Binding-site contacts:
Ligand atom C15 contacts residue ASN183 of chain 1.B at 3.3 Å.
Ligand atom S26 contacts residue TRP142 of chain 1.B at 3.2 Å.
Ligand atom C07 contacts residue ASN180 of chain 1.B at 3.0 Å.
Ligand atom C04 contacts residue ASN180 of chain 1.B at 3.6 Å.
Ligand atom C28 contacts residue PHE118 of chain 1.B at 3.3 Å (hydrophobic).
Ligand atom C14 contacts residue ASN183 of chain 1.B at 3.1 Å.
Ligand atom C24 contacts residue GLN129 of chain 1.B at 3.4 Å.
Ligand atom C31 contacts residue PHE114 of chain 1.B at 3.1 Å (hydrophobic).
Ligand atom N18 contacts residue GLU184 of chain 1.B at 3.5 Å (salt-bridge).
Ligand atom O29 contacts residue TRP142 of chain 1.B at 3.2 Å.
Ligand atom C02 contacts residue THR153 of chain 1.B at 2.9 Å.
Ligand atom C24 contacts residue ARG132 of chain 1.B at 3.3 Å.
Ligand atom C07 contacts residue PHE114 of chain 1.B at 3.2 Å (hydrophobic).
Ligand atom C15 contacts residue LEU187 of chain 1.B at 3.3 Å (hydrophobic).
Ligand atom C28 contacts residue TRP142 of chain 1.B at 3.6 Å (hydrophobic).
Ligand atom C31 contacts residue ASN183 of chain 1.B at 3.2 Å.
Ligand atom C15 contacts residue GLU184 of chain 1.B at 3.2 Å.
Ligand atom C03 contacts residue THR153 of chain 1.B at 3.0 Å.
Ligand atom C30 contacts residue PHE114 of chain 1.B at 3.3 Å (hydrophobic).
Ligand atom C08 contacts residue ASN183 of chain 1.B at 3.3 Å.
Ligand atom C14 contacts residue LEU187 of chain 1.B at 3.4 Å (hydrophobic).
Ligand atom C04 contacts residue PHE114 of chain 1.B at 3.6 Å (hydrophobic).
Ligand atom C06 contacts residue GLY110 of chain 1.B at 3.5 Å.
Ligand atom N19 contacts residue EDO1 of chain 1.F at 3.6 Å.
Ligand atom C27 contacts residue PHE118 of chain 1.B at 3.2 Å (hydrophobic).
Ligand atom C05 contacts residue GLY110 of chain 1.B at 3.6 Å.
Ligand atom N19 contacts residue GLN129 of chain 1.B at 3.7 Å.
Ligand atom C25 contacts residue GLN129 of chain 1.B at 3.4 Å.
Ligand atom N19 contacts residue PHE188 of chain 1.B at 3.5 Å.
Ligand atom C09 contacts residue ASN180 of chain 1.B at 2.7 Å.
Ligand atom C25 contacts residue ARG132 of chain 1.B at 3.2 Å.
Ligand atom C14 contacts residue GLU184 of chain 1.B at 3.3 Å.
Ligand atom O29 contacts residue MET146 of chain 1.B at 3.5 Å (h-bond).
Ligand atom C08 contacts residue ASN180 of chain 1.B at 3.2 Å.
Ligand atom N18 contacts residue PHE188 of chain 1.B at 3.4 Å.
Ligand atom C02 contacts residue TYR152 of chain 1.B at 3.7 Å (hydrophobic).
Ligand atom C03 contacts residue ASN180 of chain 1.B at 3.6 Å.
Ligand atom C30 contacts residue ASN183 of chain 1.B at 3.4 Å.
Ligand atom C24 contacts residue GLY128 of chain 1.B at 3.3 Å.
Ligand atom C10 contacts residue ASN180 of chain 1.B at 3.5 Å.

The small molecule below binds the protein below.
Small molecule (SMILES): O=C(C1CCN(c2nnc(-n3cccc3)s2)CC1)N1CCC(Cc2ccccc2)CC1

Sequence of chain 1.B:
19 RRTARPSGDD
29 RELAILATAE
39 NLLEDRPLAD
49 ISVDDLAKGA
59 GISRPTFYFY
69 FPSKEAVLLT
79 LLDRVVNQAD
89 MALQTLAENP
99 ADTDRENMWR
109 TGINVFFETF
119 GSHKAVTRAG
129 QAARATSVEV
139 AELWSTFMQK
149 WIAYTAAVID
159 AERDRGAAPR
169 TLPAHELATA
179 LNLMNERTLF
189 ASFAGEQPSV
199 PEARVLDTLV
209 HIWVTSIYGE